Sequence of chain 1.A:
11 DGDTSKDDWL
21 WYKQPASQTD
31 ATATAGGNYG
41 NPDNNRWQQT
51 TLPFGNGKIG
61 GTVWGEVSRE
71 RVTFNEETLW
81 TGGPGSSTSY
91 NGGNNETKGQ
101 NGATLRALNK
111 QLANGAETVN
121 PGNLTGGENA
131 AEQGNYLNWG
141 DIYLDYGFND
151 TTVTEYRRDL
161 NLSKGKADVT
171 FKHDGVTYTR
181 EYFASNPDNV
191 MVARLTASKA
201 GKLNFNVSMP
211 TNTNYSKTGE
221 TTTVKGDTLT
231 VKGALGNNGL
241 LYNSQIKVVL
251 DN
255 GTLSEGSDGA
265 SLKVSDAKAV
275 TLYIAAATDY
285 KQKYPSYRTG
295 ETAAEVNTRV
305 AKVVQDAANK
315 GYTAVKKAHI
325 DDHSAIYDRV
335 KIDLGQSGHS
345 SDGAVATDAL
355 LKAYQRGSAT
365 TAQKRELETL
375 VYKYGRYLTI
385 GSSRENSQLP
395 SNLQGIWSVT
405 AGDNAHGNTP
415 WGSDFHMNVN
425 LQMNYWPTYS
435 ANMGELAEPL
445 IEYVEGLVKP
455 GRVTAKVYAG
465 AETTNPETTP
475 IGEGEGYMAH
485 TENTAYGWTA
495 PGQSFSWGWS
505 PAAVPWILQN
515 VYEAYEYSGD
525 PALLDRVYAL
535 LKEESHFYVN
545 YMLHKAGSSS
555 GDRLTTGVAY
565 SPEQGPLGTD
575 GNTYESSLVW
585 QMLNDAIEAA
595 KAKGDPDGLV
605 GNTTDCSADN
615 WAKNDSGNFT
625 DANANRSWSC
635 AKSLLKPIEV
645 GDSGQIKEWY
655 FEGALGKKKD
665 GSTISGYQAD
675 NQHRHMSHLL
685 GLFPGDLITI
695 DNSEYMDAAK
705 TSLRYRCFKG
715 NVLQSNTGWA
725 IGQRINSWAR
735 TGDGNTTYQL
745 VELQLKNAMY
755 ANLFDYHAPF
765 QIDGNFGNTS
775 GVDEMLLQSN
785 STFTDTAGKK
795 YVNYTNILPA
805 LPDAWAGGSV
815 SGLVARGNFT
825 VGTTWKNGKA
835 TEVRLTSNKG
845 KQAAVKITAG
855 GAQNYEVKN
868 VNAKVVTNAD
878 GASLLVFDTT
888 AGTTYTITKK

This small molecule binds to this protein.
Small molecule (SMILES): C[C@@H]1NC[C@@H](O)[C@H](O)[C@@H]1O

Binding-site contacts:
Ligand atom O4 contacts residue TRP723 of chain 1.A at 3.0 Å (h-bond).
Ligand atom O2 contacts residue ARG678 of chain 1.A at 2.8 Å (salt-bridge).
Ligand atom C6 contacts residue HIS420 of chain 1.A at 3.9 Å.
Ligand atom O3 contacts residue ARG678 of chain 1.A at 3.1 Å (salt-bridge).
Ligand atom C1 contacts residue ASN422 of chain 1.A at 4.2 Å.
Ligand atom C4 contacts residue ASN424 of chain 1.A at 4.2 Å.
Ligand atom C1 contacts residue HIS420 of chain 1.A at 3.9 Å.
Ligand atom C1 contacts residue ASN424 of chain 1.A at 4.4 Å.
Ligand atom C2 contacts residue GLU567 of chain 1.A at 4.3 Å.
Ligand atom C1 contacts residue GLU567 of chain 1.A at 3.5 Å.
Ligand atom C4 contacts residue TRP723 of chain 1.A at 3.9 Å (hydrophobic).
Ligand atom C6 contacts residue LEU397 of chain 1.A at 3.8 Å (hydrophobic).
Ligand atom N5 contacts residue ASN424 of chain 1.A at 3.6 Å (h-bond).
Ligand atom C2 contacts residue ARG678 of chain 1.A at 3.9 Å.
Ligand atom O4 contacts residue ASP767 of chain 1.A at 4.4 Å.
Ligand atom C4 contacts residue HIS761 of chain 1.A at 3.7 Å.
Ligand atom N5 contacts residue HIS420 of chain 1.A at 3.2 Å (h-bond).
Ligand atom C2 contacts residue HIS679 of chain 1.A at 3.5 Å.
Ligand atom O3 contacts residue TRP723 of chain 1.A at 3.0 Å (h-bond).
Ligand atom N5 contacts residue ASN422 of chain 1.A at 4.3 Å.
Ligand atom C6 contacts residue ASN424 of chain 1.A at 4.0 Å.
Ligand atom C2 contacts residue TRP723 of chain 1.A at 4.1 Å (hydrophobic).
Ligand atom C4 contacts residue TRP415 of chain 1.A at 3.9 Å (hydrophobic).
Ligand atom C3 contacts residue TRP415 of chain 1.A at 4.3 Å (hydrophobic).
Ligand atom C3 contacts residue TRP723 of chain 1.A at 3.9 Å (hydrophobic).
Ligand atom O2 contacts residue TRP723 of chain 1.A at 4.2 Å.
Ligand atom O4 contacts residue ASN424 of chain 1.A at 2.9 Å (h-bond).
Ligand atom C1 contacts residue HIS679 of chain 1.A at 4.2 Å.
Ligand atom C5 contacts residue ASN424 of chain 1.A at 4.3 Å.
Ligand atom C6 contacts residue GLN765 of chain 1.A at 3.7 Å.
Ligand atom O3 contacts residue HIS761 of chain 1.A at 2.7 Å (h-bond).
Ligand atom O4 contacts residue HIS761 of chain 1.A at 3.9 Å.
Ligand atom O2 contacts residue HIS679 of chain 1.A at 2.7 Å (h-bond).
Ligand atom C5 contacts residue HIS420 of chain 1.A at 3.9 Å.
Ligand atom O2 contacts residue GLU567 of chain 1.A at 3.4 Å (salt-bridge).
Ligand atom C3 contacts residue ARG678 of chain 1.A at 3.9 Å.
Ligand atom C6 contacts residue TRP415 of chain 1.A at 3.4 Å (hydrophobic).
Ligand atom C3 contacts residue HIS761 of chain 1.A at 3.5 Å.
Ligand atom C5 contacts residue TRP415 of chain 1.A at 3.6 Å (hydrophobic).